This small molecule binds to this protein.
Small molecule (SMILES): COC[C@H]1OC(=O)c2coc3c2[C@@]1(C)C1=C(C3=O)[C@@H]2CCC(=O)[C@@]2(C)C[C@H]1OC(C)=O

Binding-site contacts:
Ligand atom C17 contacts residue VAL741 of chain 1.A at 3.8 Å (hydrophobic).
Ligand atom O2 contacts residue SER665 of chain 1.A at 3.1 Å (h-bond).
Ligand atom C5 contacts residue ILE738 of chain 1.A at 3.8 Å (hydrophobic).
Ligand atom O4 contacts residue MET812 of chain 1.A at 3.8 Å.
Ligand atom C6 contacts residue ASP823 of chain 1.A at 3.9 Å.
Ligand atom C3 contacts residue LYS692 of chain 1.A at 2.5 Å.
Ligand atom C19 contacts residue LYS692 of chain 1.A at 1.4 Å.
Ligand atom O4 contacts residue VAL741 of chain 1.A at 2.9 Å (h-bond).
Ligand atom C16 contacts residue ILE822 of chain 1.A at 3.8 Å (hydrophobic).
Ligand atom O1 contacts residue SER665 of chain 1.A at 3.5 Å (h-bond).
Ligand atom C5 contacts residue ASP823 of chain 1.A at 3.6 Å.
Ligand atom C10 contacts residue ILE690 of chain 1.A at 3.7 Å (hydrophobic).
Ligand atom O4 contacts residue ILE740 of chain 1.A at 3.8 Å.
Ligand atom O5 contacts residue ILE738 of chain 1.A at 3.7 Å.
Ligand atom O2 contacts residue PRO669 of chain 1.A at 3.7 Å.
Ligand atom O3 contacts residue ILE822 of chain 1.A at 3.7 Å.
Ligand atom C3 contacts residue ASP823 of chain 1.A at 3.8 Å.
Ligand atom O3 contacts residue TYR726 of chain 1.A at 3.2 Å (h-bond).
Ligand atom C19 contacts residue ASP823 of chain 1.A at 3.6 Å.
Ligand atom C16 contacts residue TYR726 of chain 1.A at 3.6 Å (hydrophobic).
Ligand atom C18 contacts residue VAL741 of chain 1.A at 3.7 Å (hydrophobic).
Ligand atom C24 contacts residue ASP809 of chain 1.A at 3.3 Å.
Ligand atom C2 contacts residue SER665 of chain 1.A at 3.7 Å.
Ligand atom C4 contacts residue LYS692 of chain 1.A at 3.2 Å.
Ligand atom C18 contacts residue GLU739 of chain 1.A at 3.6 Å.
Ligand atom O7 contacts residue MET663 of chain 1.A at 2.9 Å (h-bond).
Ligand atom C2 contacts residue LYS692 of chain 1.A at 3.8 Å.
Ligand atom C17 contacts residue GLU739 of chain 1.A at 3.6 Å.
Ligand atom C18 contacts residue MET812 of chain 1.A at 3.8 Å (hydrophobic).
Ligand atom O5 contacts residue LYS692 of chain 1.A at 3.0 Å (salt-bridge).
Ligand atom C5 contacts residue LYS692 of chain 1.A at 3.5 Å.
Ligand atom O5 contacts residue ASP823 of chain 1.A at 3.0 Å (salt-bridge).
Ligand atom O3 contacts residue ASP823 of chain 1.A at 3.2 Å (salt-bridge).
Ligand atom C14 contacts residue GLU739 of chain 1.A at 3.1 Å.
Ligand atom C21 contacts residue MET663 of chain 1.A at 3.3 Å (hydrophobic).
Ligand atom C14 contacts residue ILE740 of chain 1.A at 3.8 Å (hydrophobic).
Ligand atom C14 contacts residue ILE690 of chain 1.A at 3.6 Å (hydrophobic).
Ligand atom O7 contacts residue TRP671 of chain 1.A at 3.4 Å.
Ligand atom C2 contacts residue PRO669 of chain 1.A at 3.7 Å (hydrophobic).
Ligand atom O2 contacts residue LYS667 of chain 1.A at 3.5 Å.

Sequence of chain 1.A:
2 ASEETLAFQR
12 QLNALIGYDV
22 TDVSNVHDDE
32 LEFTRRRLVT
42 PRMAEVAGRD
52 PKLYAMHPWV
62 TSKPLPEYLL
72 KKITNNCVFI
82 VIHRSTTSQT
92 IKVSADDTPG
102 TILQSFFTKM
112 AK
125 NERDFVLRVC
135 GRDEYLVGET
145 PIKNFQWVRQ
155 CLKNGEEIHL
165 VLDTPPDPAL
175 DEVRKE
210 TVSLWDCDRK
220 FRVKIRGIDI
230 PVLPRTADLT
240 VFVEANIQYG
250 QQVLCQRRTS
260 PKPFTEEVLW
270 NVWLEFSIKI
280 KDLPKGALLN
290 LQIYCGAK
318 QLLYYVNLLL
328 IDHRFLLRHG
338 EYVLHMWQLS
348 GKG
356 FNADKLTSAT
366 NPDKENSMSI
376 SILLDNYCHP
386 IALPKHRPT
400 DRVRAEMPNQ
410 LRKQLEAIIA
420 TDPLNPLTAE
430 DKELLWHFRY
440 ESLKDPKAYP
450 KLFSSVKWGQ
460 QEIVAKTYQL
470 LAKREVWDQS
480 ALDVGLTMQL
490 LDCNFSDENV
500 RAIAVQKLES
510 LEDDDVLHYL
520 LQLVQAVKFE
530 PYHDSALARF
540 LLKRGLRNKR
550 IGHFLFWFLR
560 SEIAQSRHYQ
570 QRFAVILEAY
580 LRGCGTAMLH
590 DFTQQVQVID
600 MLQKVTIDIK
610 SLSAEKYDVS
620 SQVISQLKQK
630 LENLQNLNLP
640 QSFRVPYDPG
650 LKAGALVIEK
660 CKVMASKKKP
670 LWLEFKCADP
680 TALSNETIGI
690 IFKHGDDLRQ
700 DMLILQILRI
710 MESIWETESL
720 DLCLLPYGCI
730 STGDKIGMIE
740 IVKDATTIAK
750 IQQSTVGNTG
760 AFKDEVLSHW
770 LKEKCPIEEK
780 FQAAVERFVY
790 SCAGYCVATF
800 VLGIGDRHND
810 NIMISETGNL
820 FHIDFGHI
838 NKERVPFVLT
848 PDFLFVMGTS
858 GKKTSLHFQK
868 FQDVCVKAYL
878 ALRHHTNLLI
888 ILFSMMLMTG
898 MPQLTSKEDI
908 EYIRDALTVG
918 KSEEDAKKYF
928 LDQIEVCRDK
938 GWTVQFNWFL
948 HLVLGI